A protein and the small-molecule ligand that binds it are described below.
Small molecule (SMILES): CC(=O)N[C@@H]1[C@@H](O)[C@H](O)[C@@H](CO)O[C@H]1O

Sequence of chain 1.B:
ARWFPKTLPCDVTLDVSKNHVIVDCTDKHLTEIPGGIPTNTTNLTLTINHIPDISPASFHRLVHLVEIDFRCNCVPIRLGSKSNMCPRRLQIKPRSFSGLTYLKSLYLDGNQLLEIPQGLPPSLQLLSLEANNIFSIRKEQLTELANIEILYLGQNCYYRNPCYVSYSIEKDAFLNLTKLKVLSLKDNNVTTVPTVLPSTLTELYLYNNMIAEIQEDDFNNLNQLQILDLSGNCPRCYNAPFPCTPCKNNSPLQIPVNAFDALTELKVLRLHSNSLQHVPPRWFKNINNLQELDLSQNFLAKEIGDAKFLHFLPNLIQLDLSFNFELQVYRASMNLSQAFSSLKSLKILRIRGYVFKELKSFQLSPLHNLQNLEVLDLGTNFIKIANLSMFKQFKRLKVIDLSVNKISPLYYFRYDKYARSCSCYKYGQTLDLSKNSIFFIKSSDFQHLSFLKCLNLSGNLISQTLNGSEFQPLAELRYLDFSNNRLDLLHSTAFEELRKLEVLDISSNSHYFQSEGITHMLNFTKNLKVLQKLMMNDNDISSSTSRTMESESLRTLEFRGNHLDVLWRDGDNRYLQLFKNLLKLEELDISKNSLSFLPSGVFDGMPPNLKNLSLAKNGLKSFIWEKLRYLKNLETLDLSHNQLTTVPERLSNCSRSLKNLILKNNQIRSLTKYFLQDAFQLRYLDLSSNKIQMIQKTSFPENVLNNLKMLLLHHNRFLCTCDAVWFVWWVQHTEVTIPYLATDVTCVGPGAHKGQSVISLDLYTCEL

Binding-site contacts:
Ligand atom C6 contacts residue GLU671 of chain 1.B at 4.1 Å.
Ligand atom C3 contacts residue ASN698 of chain 1.B at 3.8 Å.
Ligand atom O5 contacts residue ASN698 of chain 1.B at 2.3 Å (h-bond).
Ligand atom C1 contacts residue ARG674 of chain 1.B at 3.5 Å.
Ligand atom C6 contacts residue ARG674 of chain 1.B at 3.6 Å.
Ligand atom C4 contacts residue ASN698 of chain 1.B at 4.2 Å.
Ligand atom O6 contacts residue ARG674 of chain 1.B at 4.3 Å.
Ligand atom O5 contacts residue ARG674 of chain 1.B at 2.9 Å (salt-bridge).
Ligand atom C5 contacts residue ASN698 of chain 1.B at 3.6 Å.
Ligand atom C1 contacts residue ASN698 of chain 1.B at 1.4 Å.
Ligand atom C2 contacts residue ASN698 of chain 1.B at 2.5 Å.
Ligand atom N2 contacts residue ASN698 of chain 1.B at 2.9 Å (h-bond).
Ligand atom C5 contacts residue ARG674 of chain 1.B at 3.4 Å.
Ligand atom C7 contacts residue ASN698 of chain 1.B at 4.1 Å.
Ligand atom O6 contacts residue GLU671 of chain 1.B at 4.1 Å.